Binding-site contacts:
Ligand atom O5 contacts residue ASN61 of chain 2.A at 3.0 Å (h-bond).
Ligand atom C2 contacts residue TYR65 of chain 2.A at 3.9 Å (hydrophobic).
Ligand atom O2 contacts residue GLN57 of chain 2.A at 3.0 Å (h-bond).
Ligand atom O6 contacts residue ALA74 of chain 2.A at 3.7 Å.
Ligand atom O3 contacts residue GLN57 of chain 2.A at 3.5 Å (h-bond).
Ligand atom C3 contacts residue TYR65 of chain 2.A at 4.5 Å (hydrophobic).
Ligand atom O4 contacts residue TYR65 of chain 2.A at 3.1 Å (h-bond).
Ligand atom C5 contacts residue ASN61 of chain 2.A at 4.0 Å.
Ligand atom C6 contacts residue ALA74 of chain 2.A at 4.2 Å (hydrophobic).
Ligand atom O3 contacts residue TYR65 of chain 2.A at 3.8 Å.
Ligand atom O4 contacts residue ASP59 of chain 2.A at 4.3 Å.
Ligand atom C2 contacts residue ASN61 of chain 2.A at 3.9 Å.
Ligand atom C2 contacts residue GLN57 of chain 2.A at 4.0 Å.
Ligand atom C1 contacts residue ASP59 of chain 2.A at 4.3 Å.
Ligand atom C2 contacts residue ASP59 of chain 2.A at 3.3 Å.
Ligand atom C6 contacts residue ASN61 of chain 2.A at 4.2 Å.
Ligand atom O2 contacts residue ASN61 of chain 2.A at 3.1 Å (h-bond).
Ligand atom C6 contacts residue ASP59 of chain 2.A at 4.0 Å.
Ligand atom O4 contacts residue PO41 of chain 2.H at 4.3 Å.
Ligand atom C1 contacts residue GLN57 of chain 2.A at 4.1 Å.
Ligand atom O4 contacts residue PRO71 of chain 2.A at 3.6 Å.
Ligand atom C6 contacts residue PRO71 of chain 2.A at 4.0 Å (hydrophobic).
Ligand atom O6 contacts residue ASP59 of chain 2.A at 3.4 Å (salt-bridge).
Ligand atom O6 contacts residue ASN61 of chain 2.A at 4.4 Å.
Ligand atom C3 contacts residue PO41 of chain 2.H at 4.1 Å.
Ligand atom O2 contacts residue ASP59 of chain 2.A at 2.7 Å (salt-bridge).
Ligand atom C1 contacts residue ASN61 of chain 2.A at 3.5 Å.
Ligand atom C3 contacts residue GLN57 of chain 2.A at 3.8 Å.
Ligand atom C4 contacts residue GLN57 of chain 2.A at 4.4 Å.
Ligand atom C5 contacts residue ASP59 of chain 2.A at 3.9 Å.
Ligand atom C4 contacts residue TYR65 of chain 2.A at 3.9 Å (hydrophobic).
Ligand atom C1 contacts residue TYR65 of chain 2.A at 3.8 Å (hydrophobic).
Ligand atom O3 contacts residue ASP59 of chain 2.A at 4.4 Å.
Ligand atom C3 contacts residue ASP59 of chain 2.A at 4.4 Å.
Ligand atom C4 contacts residue ASN61 of chain 2.A at 4.2 Å.
Ligand atom O3 contacts residue PO41 of chain 2.H at 3.1 Å (h-bond).

Sequence of chain 2.A:
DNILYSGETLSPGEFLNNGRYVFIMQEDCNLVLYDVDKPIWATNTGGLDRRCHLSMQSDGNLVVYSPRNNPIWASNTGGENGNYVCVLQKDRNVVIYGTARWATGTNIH

A small-molecule ligand and the protein it binds are described below.
Small molecule (SMILES): OC[C@H]1O[C@H](O[C@@H]2[C@H](O)[C@@H](O)O[C@H](CO)[C@H]2O)[C@@H](O)[C@@H](O)[C@@H]1O